Sequence of chain 1.A:
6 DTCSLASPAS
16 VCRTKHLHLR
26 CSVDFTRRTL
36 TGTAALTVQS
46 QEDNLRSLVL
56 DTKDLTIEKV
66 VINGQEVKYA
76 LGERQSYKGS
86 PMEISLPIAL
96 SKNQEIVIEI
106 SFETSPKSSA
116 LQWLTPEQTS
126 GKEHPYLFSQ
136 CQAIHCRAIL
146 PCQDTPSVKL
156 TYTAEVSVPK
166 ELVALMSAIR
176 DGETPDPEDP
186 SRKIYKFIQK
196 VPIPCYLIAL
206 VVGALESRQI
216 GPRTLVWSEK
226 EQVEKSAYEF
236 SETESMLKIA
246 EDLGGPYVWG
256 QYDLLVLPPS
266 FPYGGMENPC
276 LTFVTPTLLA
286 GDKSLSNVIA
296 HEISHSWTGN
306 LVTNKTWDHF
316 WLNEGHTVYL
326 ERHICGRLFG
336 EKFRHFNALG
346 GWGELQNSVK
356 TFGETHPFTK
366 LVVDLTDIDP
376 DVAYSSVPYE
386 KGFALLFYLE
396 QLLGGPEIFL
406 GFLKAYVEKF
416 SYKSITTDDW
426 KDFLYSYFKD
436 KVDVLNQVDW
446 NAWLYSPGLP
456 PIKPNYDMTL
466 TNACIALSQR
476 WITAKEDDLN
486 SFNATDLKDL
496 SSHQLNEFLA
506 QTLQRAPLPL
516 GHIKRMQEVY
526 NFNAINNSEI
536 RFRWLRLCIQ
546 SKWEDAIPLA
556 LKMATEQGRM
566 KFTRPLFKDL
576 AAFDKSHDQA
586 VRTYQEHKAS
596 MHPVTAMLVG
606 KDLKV

This small molecule binds to this protein.
Small molecule (SMILES): O=C(c1ccncc1)c1ccc(OCCN2CCCC2)cc1

Binding-site contacts:
Ligand atom C2 contacts residue ALA138 of chain 1.A at 3.7 Å (hydrophobic).
Ligand atom C4 contacts residue TYR379 of chain 1.A at 3.8 Å (hydrophobic).
Ligand atom N23 contacts residue GLN137 of chain 1.A at 3.1 Å (h-bond).
Ligand atom C13 contacts residue ALA378 of chain 1.A at 3.2 Å (hydrophobic).
Ligand atom C7 contacts residue PHE315 of chain 1.A at 3.5 Å (hydrophobic).
Ligand atom C22 contacts residue TYR268 of chain 1.A at 3.7 Å (hydrophobic).
Ligand atom C20 contacts residue TYR268 of chain 1.A at 3.6 Å (hydrophobic).
Ligand atom C17 contacts residue TYR268 of chain 1.A at 3.1 Å (hydrophobic).
Ligand atom C17 contacts residue GLN137 of chain 1.A at 3.6 Å.
Ligand atom C22 contacts residue GLN137 of chain 1.A at 3.4 Å.
Ligand atom O8 contacts residue LEU370 of chain 1.A at 3.4 Å.
Ligand atom C16 contacts residue GLN137 of chain 1.A at 3.0 Å.
Ligand atom C5 contacts residue PRO375 of chain 1.A at 3.1 Å (hydrophobic).
Ligand atom C22 contacts residue TYR379 of chain 1.A at 3.4 Å (hydrophobic).
Ligand atom O8 contacts residue PHE315 of chain 1.A at 3.8 Å.
Ligand atom O15 contacts residue ALA138 of chain 1.A at 3.6 Å.
Ligand atom C11 contacts residue VAL368 of chain 1.A at 3.5 Å (hydrophobic).
Ligand atom C4 contacts residue PRO375 of chain 1.A at 3.4 Å (hydrophobic).
Ligand atom C10 contacts residue TRP312 of chain 1.A at 3.3 Å (hydrophobic).
Ligand atom C14 contacts residue ALA378 of chain 1.A at 3.7 Å (hydrophobic).
Ligand atom C19 contacts residue TYR268 of chain 1.A at 3.7 Å (hydrophobic).
Ligand atom C20 contacts residue MET271 of chain 1.A at 3.6 Å (hydrophobic).
Ligand atom C20 contacts residue GLY270 of chain 1.A at 3.0 Å.
Ligand atom O8 contacts residue TRP312 of chain 1.A at 3.0 Å (h-bond).
Ligand atom C9 contacts residue PHE315 of chain 1.A at 3.4 Å (hydrophobic).
Ligand atom C6 contacts residue PHE315 of chain 1.A at 3.8 Å (hydrophobic).
Ligand atom C19 contacts residue GLN135 of chain 1.A at 3.4 Å.
Ligand atom C21 contacts residue TYR379 of chain 1.A at 3.6 Å (hydrophobic).
Ligand atom C22 contacts residue TYR384 of chain 1.A at 3.7 Å (hydrophobic).
Ligand atom C21 contacts residue TYR268 of chain 1.A at 3.7 Å (hydrophobic).
Ligand atom N23 contacts residue TYR268 of chain 1.A at 3.4 Å.
Ligand atom C19 contacts residue GLN137 of chain 1.A at 3.2 Å.
Ligand atom C19 contacts residue MET271 of chain 1.A at 3.3 Å (hydrophobic).
Ligand atom C2 contacts residue PHE315 of chain 1.A at 3.6 Å (hydrophobic).
Ligand atom C21 contacts residue TYR384 of chain 1.A at 3.6 Å (hydrophobic).
Ligand atom O15 contacts residue GLN137 of chain 1.A at 3.8 Å.
Ligand atom C1 contacts residue PHE315 of chain 1.A at 3.5 Å (hydrophobic).
Ligand atom C10 contacts residue PHE315 of chain 1.A at 3.4 Å (hydrophobic).
Ligand atom C21 contacts residue GLY270 of chain 1.A at 3.7 Å.
Ligand atom C1 contacts residue TRP312 of chain 1.A at 3.8 Å (hydrophobic).